A small-molecule ligand and the protein it binds are described below.
Small molecule (SMILES): NC(=O)CC[C@H](N)C(=O)O

Binding-site contacts:
Ligand atom CG contacts residue ASN268 of chain 1.A at 4.4 Å.
Ligand atom C contacts residue ASN268 of chain 1.A at 4.2 Å.
Ligand atom C contacts residue GLU289 of chain 1.A at 3.8 Å.
Ligand atom OXT contacts residue GLU289 of chain 1.A at 2.8 Å (salt-bridge).
Ligand atom O contacts residue GLU289 of chain 1.A at 4.3 Å.
Ligand atom O contacts residue ASN268 of chain 1.A at 3.5 Å (h-bond).
Ligand atom N contacts residue EDO1 of chain 1.GA at 3.6 Å.
Ligand atom OXT contacts residue SER269 of chain 1.A at 3.8 Å.
Ligand atom OXT contacts residue ASN268 of chain 1.A at 4.0 Å.

Sequence of chain 1.A:
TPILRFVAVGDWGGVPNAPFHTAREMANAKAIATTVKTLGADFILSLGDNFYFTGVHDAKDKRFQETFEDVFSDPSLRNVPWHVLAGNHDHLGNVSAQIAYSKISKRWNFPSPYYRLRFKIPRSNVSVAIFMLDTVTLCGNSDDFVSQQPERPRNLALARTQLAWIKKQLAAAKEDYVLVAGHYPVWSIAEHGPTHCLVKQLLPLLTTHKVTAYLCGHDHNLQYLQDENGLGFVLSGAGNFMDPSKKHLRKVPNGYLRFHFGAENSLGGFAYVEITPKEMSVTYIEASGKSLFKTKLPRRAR